Sequence of chain 1.A:
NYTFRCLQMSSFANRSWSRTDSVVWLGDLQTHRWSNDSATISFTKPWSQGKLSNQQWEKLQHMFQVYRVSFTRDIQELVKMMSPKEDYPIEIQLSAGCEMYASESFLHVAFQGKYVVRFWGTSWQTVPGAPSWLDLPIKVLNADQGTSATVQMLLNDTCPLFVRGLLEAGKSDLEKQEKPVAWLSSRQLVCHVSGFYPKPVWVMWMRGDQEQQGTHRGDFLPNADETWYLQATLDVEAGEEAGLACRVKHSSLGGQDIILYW

Binding-site contacts:
Ligand atom C4 contacts residue ASN20 of chain 1.A at 4.2 Å.
Ligand atom O5 contacts residue TRP23 of chain 1.A at 3.4 Å.
Ligand atom C5 contacts residue TRP23 of chain 1.A at 3.6 Å (hydrophobic).
Ligand atom O7 contacts residue ASN20 of chain 1.A at 4.5 Å.
Ligand atom C6 contacts residue TRP23 of chain 1.A at 3.9 Å (hydrophobic).
Ligand atom C1 contacts residue ALA19 of chain 1.A at 4.3 Å (hydrophobic).
Ligand atom C3 contacts residue ASN20 of chain 1.A at 3.7 Å.
Ligand atom C5 contacts residue ASN20 of chain 1.A at 3.7 Å.
Ligand atom C7 contacts residue ASN20 of chain 1.A at 3.6 Å.
Ligand atom C6 contacts residue ALA19 of chain 1.A at 3.9 Å (hydrophobic).
Ligand atom C1 contacts residue ASN20 of chain 1.A at 1.4 Å.
Ligand atom O5 contacts residue ASN20 of chain 1.A at 2.4 Å (h-bond).
Ligand atom O5 contacts residue ALA19 of chain 1.A at 3.4 Å.
Ligand atom C5 contacts residue ALA19 of chain 1.A at 4.3 Å (hydrophobic).
Ligand atom C2 contacts residue ASN20 of chain 1.A at 2.3 Å.
Ligand atom C1 contacts residue TRP23 of chain 1.A at 3.8 Å (hydrophobic).
Ligand atom O6 contacts residue ALA19 of chain 1.A at 3.3 Å.
Ligand atom N2 contacts residue ASN20 of chain 1.A at 2.7 Å (h-bond).
Ligand atom C8 contacts residue ASN20 of chain 1.A at 4.2 Å.
Ligand atom O6 contacts residue ASN20 of chain 1.A at 4.3 Å.

The small molecule below binds the protein below.
Small molecule (SMILES): CC(=O)N[C@@H]1[C@@H](O)[C@H](O)[C@@H](CO)O[C@H]1O